Binding-site contacts:
Ligand atom OAE contacts residue GLY314 of chain 1.A at 3.7 Å.
Ligand atom OXT contacts residue GLY314 of chain 1.A at 3.5 Å.
Ligand atom CA contacts residue SER61 of chain 1.A at 2.4 Å.
Ligand atom CAC contacts residue LEU290 of chain 1.A at 3.7 Å (hydrophobic).
Ligand atom CB contacts residue SER61 of chain 1.A at 3.0 Å.
Ligand atom CAX contacts residue ALA315 of chain 1.A at 3.9 Å (hydrophobic).
Ligand atom CAY contacts residue ALA315 of chain 1.A at 3.5 Å (hydrophobic).
Ligand atom CAV contacts residue ALA315 of chain 1.A at 3.6 Å (hydrophobic).
Ligand atom OXT contacts residue ALA315 of chain 1.A at 2.8 Å (h-bond).
Ligand atom CAL contacts residue ASN340 of chain 1.A at 3.8 Å.
Ligand atom CA contacts residue ASN149 of chain 1.A at 3.7 Å.
Ligand atom NAN contacts residue GLY317 of chain 1.A at 3.5 Å (h-bond).
Ligand atom NAP contacts residue SER61 of chain 1.A at 2.9 Å (h-bond).
Ligand atom C contacts residue ALA315 of chain 1.A at 3.8 Å (hydrophobic).
Ligand atom N contacts residue SER61 of chain 1.A at 3.5 Å (h-bond).
Ligand atom CAC contacts residue ASN286 of chain 1.A at 3.9 Å.
Ligand atom OAQ contacts residue GLY317 of chain 1.A at 3.4 Å (h-bond).
Ligand atom OAQ contacts residue THR316 of chain 1.A at 3.4 Å.
Ligand atom C contacts residue SER61 of chain 1.A at 1.4 Å.
Ligand atom CAU contacts residue GLN117 of chain 1.A at 3.9 Å.
Ligand atom CAT contacts residue THR313 of chain 1.A at 3.3 Å.
Ligand atom N contacts residue ALA315 of chain 1.A at 3.1 Å (h-bond).
Ligand atom CAU contacts residue ALA315 of chain 1.A at 3.8 Å (hydrophobic).
Ligand atom OAF contacts residue GLN117 of chain 1.A at 2.9 Å (h-bond).
Ligand atom OAH contacts residue THR313 of chain 1.A at 2.9 Å (h-bond).
Ligand atom OXT contacts residue GLY60 of chain 1.A at 3.8 Å.
Ligand atom CAB contacts residue ASN286 of chain 1.A at 3.6 Å.
Ligand atom CB contacts residue TYR147 of chain 1.A at 3.6 Å (hydrophobic).
Ligand atom CAJ contacts residue ASN286 of chain 1.A at 3.8 Å.
Ligand atom OAE contacts residue THR313 of chain 1.A at 2.9 Å (h-bond).
Ligand atom NAP contacts residue TYR147 of chain 1.A at 3.2 Å (h-bond).
Ligand atom CAI contacts residue ASN286 of chain 1.A at 3.7 Å.
Ligand atom OAE contacts residue ASN343 of chain 1.A at 3.2 Å (h-bond).
Ligand atom OAH contacts residue LYS312 of chain 1.A at 3.2 Å (salt-bridge).
Ligand atom OAH contacts residue TYR147 of chain 1.A at 3.6 Å (h-bond).
Ligand atom OAF contacts residue ASN149 of chain 1.A at 2.9 Å (h-bond).
Ligand atom NAN contacts residue THR316 of chain 1.A at 3.6 Å.
Ligand atom OXT contacts residue SER61 of chain 1.A at 2.2 Å (h-bond).
Ligand atom CAA contacts residue TYR218 of chain 1.A at 3.6 Å (hydrophobic).
Ligand atom CAV contacts residue THR316 of chain 1.A at 3.9 Å.

Sequence of chain 1.A:
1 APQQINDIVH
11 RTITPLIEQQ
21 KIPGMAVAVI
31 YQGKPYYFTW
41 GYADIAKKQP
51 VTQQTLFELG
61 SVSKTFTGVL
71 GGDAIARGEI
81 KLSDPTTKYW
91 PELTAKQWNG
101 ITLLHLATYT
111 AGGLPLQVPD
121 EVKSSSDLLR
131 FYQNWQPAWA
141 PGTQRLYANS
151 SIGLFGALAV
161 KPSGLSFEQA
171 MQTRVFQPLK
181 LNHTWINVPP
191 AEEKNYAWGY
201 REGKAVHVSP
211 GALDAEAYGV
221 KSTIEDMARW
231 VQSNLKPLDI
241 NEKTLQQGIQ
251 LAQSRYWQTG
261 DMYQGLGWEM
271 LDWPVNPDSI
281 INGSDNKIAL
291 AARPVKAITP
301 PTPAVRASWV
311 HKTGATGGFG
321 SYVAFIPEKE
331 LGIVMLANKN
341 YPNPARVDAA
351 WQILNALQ

This protein binds this small molecule.
Small molecule (SMILES): Cc1onc(-c2ccccc2)c1C(=O)N[C@H](C=O)[C@@H]1N[C@@H](C(=O)O)C(C)(C)S1